The protein below binds the small molecule below.
Small molecule (SMILES): CC[C@@]1(O)C[C@H](O[C@H]2C[C@H](N(C)C)[C@H](O)[C@H](C)O2)c2c(O)c3c(c(O)c2[C@H]1C(=O)OC)C(=O)c1cccc(OC)c1C3=O

Sequence of chain 1.A:
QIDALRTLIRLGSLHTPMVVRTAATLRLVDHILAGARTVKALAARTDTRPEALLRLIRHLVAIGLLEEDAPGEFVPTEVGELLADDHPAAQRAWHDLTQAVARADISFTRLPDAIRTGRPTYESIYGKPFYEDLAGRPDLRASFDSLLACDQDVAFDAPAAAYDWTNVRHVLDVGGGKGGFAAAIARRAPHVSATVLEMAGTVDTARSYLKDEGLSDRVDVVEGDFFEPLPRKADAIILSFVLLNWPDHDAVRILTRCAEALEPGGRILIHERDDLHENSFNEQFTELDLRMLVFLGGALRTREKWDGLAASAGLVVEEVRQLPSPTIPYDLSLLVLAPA

Binding-site contacts:
Ligand atom C2 contacts residue PHE160 of chain 1.A at 3.7 Å (hydrophobic).
Ligand atom C18 contacts residue LEU304 of chain 1.A at 3.6 Å (hydrophobic).
Ligand atom O4' contacts residue ASP167 of chain 1.A at 3.5 Å (salt-bridge).
Ligand atom C4 contacts residue ASN261 of chain 1.A at 3.7 Å.
Ligand atom C8' contacts residue PHE172 of chain 1.A at 3.8 Å (hydrophobic).
Ligand atom C3' contacts residue LEU164 of chain 1.A at 3.8 Å (hydrophobic).
Ligand atom C40 contacts residue SAH1 of chain 1.C at 2.9 Å.
Ligand atom C22 contacts residue ARG307 of chain 1.A at 3.0 Å.
Ligand atom O4' contacts residue ALA171 of chain 1.A at 3.8 Å.
Ligand atom C17 contacts residue LEU304 of chain 1.A at 3.5 Å (hydrophobic).
Ligand atom C7' contacts residue SAH1 of chain 1.C at 3.5 Å.
Ligand atom C7' contacts residue PHE257 of chain 1.A at 3.8 Å (hydrophobic).
Ligand atom C40 contacts residue LEU164 of chain 1.A at 3.3 Å (hydrophobic).
Ligand atom C40 contacts residue PHE257 of chain 1.A at 3.3 Å (hydrophobic).
Ligand atom C19 contacts residue TRP110 of chain 1.A at 3.8 Å (hydrophobic).
Ligand atom C3 contacts residue ASN261 of chain 1.A at 3.7 Å.
Ligand atom C11 contacts residue TRP110 of chain 1.A at 3.4 Å (hydrophobic).
Ligand atom C1 contacts residue PHE311 of chain 1.A at 3.6 Å (hydrophobic).
Ligand atom O5 contacts residue PHE257 of chain 1.A at 3.4 Å.
Ligand atom O4 contacts residue ASN261 of chain 1.A at 3.1 Å (h-bond).
Ligand atom C2' contacts residue PHE257 of chain 1.A at 3.5 Å (hydrophobic).
Ligand atom C8' contacts residue SAH1 of chain 1.C at 3.5 Å.
Ligand atom C3 contacts residue PHE160 of chain 1.A at 3.6 Å (hydrophobic).
Ligand atom O12 contacts residue PHE311 of chain 1.A at 3.6 Å.
Ligand atom C8' contacts residue LEU164 of chain 1.A at 3.2 Å (hydrophobic).
Ligand atom O10 contacts residue ARG307 of chain 1.A at 2.8 Å (salt-bridge).
Ligand atom O6 contacts residue PHE257 of chain 1.A at 3.0 Å.
Ligand atom C21 contacts residue ARG307 of chain 1.A at 3.5 Å.
Ligand atom C22 contacts residue GLU303 of chain 1.A at 3.7 Å.
Ligand atom O12 contacts residue ARG307 of chain 1.A at 3.5 Å.
Ligand atom C2 contacts residue PHE146 of chain 1.A at 3.8 Å (hydrophobic).
Ligand atom N3' contacts residue LEU164 of chain 1.A at 3.2 Å (h-bond).
Ligand atom C6 contacts residue LEU304 of chain 1.A at 3.7 Å (hydrophobic).
Ligand atom O11 contacts residue ARG307 of chain 1.A at 2.7 Å (salt-bridge).
Ligand atom O12 contacts residue VAL117 of chain 1.A at 3.8 Å.
Ligand atom C7' contacts residue LEU164 of chain 1.A at 3.5 Å (hydrophobic).
Ligand atom C4' contacts residue LEU164 of chain 1.A at 3.7 Å (hydrophobic).
Ligand atom O11 contacts residue TRP110 of chain 1.A at 3.2 Å.
Ligand atom O13 contacts residue LEU304 of chain 1.A at 3.5 Å.
Ligand atom C6' contacts residue ASP167 of chain 1.A at 3.7 Å.

Sequence of chain 1.B:
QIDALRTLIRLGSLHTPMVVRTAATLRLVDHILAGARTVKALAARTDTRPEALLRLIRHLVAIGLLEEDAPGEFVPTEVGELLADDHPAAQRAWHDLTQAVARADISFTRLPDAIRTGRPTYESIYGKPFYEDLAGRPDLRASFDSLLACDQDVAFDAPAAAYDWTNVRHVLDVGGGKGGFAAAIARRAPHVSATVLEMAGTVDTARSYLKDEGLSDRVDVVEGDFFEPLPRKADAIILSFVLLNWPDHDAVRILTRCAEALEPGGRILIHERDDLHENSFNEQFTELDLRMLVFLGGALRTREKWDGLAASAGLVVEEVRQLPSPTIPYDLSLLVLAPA